Binding-site contacts:
Ligand atom O contacts residue LEU90 of chain 1.B at 3.5 Å.
Ligand atom CA contacts residue THR91 of chain 1.B at 4.0 Å.
Ligand atom CD2 contacts residue GLU193 of chain 1.B at 4.0 Å.
Ligand atom CAQ contacts residue TYR61 of chain 1.B at 3.6 Å (hydrophobic).
Ligand atom OAA contacts residue SER142 of chain 1.B at 3.4 Å (h-bond).
Ligand atom OAU contacts residue SO41 of chain 1.M at 2.3 Å (h-bond).
Ligand atom N contacts residue GLU193 of chain 1.B at 2.8 Å (salt-bridge).
Ligand atom CAM contacts residue LEU138 of chain 1.B at 3.4 Å (hydrophobic).
Ligand atom N contacts residue THR91 of chain 1.B at 3.7 Å.
Ligand atom CAV contacts residue LEU138 of chain 1.B at 4.0 Å (hydrophobic).
Ligand atom OXT contacts residue ARG96 of chain 1.B at 2.8 Å (salt-bridge).
Ligand atom CAY contacts residue LEU138 of chain 1.B at 4.0 Å (hydrophobic).
Ligand atom CAR contacts residue GLU193 of chain 1.B at 3.5 Å.
Ligand atom OAA contacts residue LEU138 of chain 1.B at 3.9 Å.
Ligand atom CB contacts residue TYR61 of chain 1.B at 3.8 Å (hydrophobic).
Ligand atom CAV contacts residue THR143 of chain 1.B at 3.2 Å.
Ligand atom CD1 contacts residue SO41 of chain 1.M at 3.0 Å.
Ligand atom C contacts residue ARG96 of chain 1.B at 3.5 Å.
Ligand atom N contacts residue TYR220 of chain 1.B at 4.0 Å.
Ligand atom OXT contacts residue THR91 of chain 1.B at 3.8 Å.
Ligand atom C contacts residue TYR61 of chain 1.B at 3.9 Å (hydrophobic).
Ligand atom CAY contacts residue SO41 of chain 1.M at 3.1 Å.
Ligand atom CAQ contacts residue PRO89 of chain 1.B at 3.1 Å (hydrophobic).
Ligand atom O contacts residue THR91 of chain 1.B at 3.0 Å (h-bond).
Ligand atom CA contacts residue GLU193 of chain 1.B at 3.1 Å.
Ligand atom CAQ contacts residue GLU193 of chain 1.B at 3.2 Å.
Ligand atom O contacts residue ARG96 of chain 1.B at 3.0 Å (salt-bridge).
Ligand atom OAC contacts residue THR143 of chain 1.B at 2.5 Å (h-bond).
Ligand atom OXT contacts residue TYR61 of chain 1.B at 3.8 Å.
Ligand atom CB contacts residue GLU193 of chain 1.B at 3.9 Å.
Ligand atom OAA contacts residue GLY141 of chain 1.B at 3.8 Å.
Ligand atom O contacts residue TYR61 of chain 1.B at 3.6 Å.
Ligand atom CAV contacts residue SER142 of chain 1.B at 3.7 Å.
Ligand atom C contacts residue THR91 of chain 1.B at 3.5 Å.
Ligand atom OAA contacts residue THR143 of chain 1.B at 3.0 Å (h-bond).
Ligand atom CAZ contacts residue LEU138 of chain 1.B at 3.8 Å (hydrophobic).
Ligand atom N contacts residue PRO89 of chain 1.B at 2.9 Å (h-bond).
Ligand atom O contacts residue PRO89 of chain 1.B at 3.4 Å (h-bond).
Ligand atom OAC contacts residue SER142 of chain 1.B at 3.7 Å.
Ligand atom CAR contacts residue TYR61 of chain 1.B at 3.8 Å (hydrophobic).

A protein and the small-molecule ligand that binds it are described below.
Small molecule (SMILES): O=C(O)c1cc(O)cc([C@H]2CCN[C@@H]2C(=O)O)c1

Sequence of chain 1.B:
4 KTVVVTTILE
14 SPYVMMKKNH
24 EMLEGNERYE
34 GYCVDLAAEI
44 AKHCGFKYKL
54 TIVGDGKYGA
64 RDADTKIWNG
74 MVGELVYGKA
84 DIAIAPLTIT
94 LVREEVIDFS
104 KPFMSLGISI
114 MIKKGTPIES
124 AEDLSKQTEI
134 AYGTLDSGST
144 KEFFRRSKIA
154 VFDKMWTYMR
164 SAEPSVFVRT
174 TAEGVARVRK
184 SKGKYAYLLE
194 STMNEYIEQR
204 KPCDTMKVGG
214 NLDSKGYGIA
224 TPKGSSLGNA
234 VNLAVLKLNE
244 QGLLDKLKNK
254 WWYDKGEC